The small molecule below binds the protein below.
Small molecule (SMILES): O=C(c1ccccc1)c1ccc(O)cc1O

Binding-site contacts:
Ligand atom O16 contacts residue GSH1 of chain 1.K at 4.0 Å.
Ligand atom C09 contacts residue PHE168 of chain 1.B at 4.0 Å (hydrophobic).
Ligand atom C13 contacts residue PHE168 of chain 1.B at 3.8 Å (hydrophobic).
Ligand atom C05 contacts residue TRP127 of chain 1.B at 4.1 Å (hydrophobic).
Ligand atom C09 contacts residue PRO16 of chain 1.B at 3.8 Å (hydrophobic).
Ligand atom C06 contacts residue TRP127 of chain 1.B at 3.5 Å (hydrophobic).
Ligand atom C11 contacts residue TYR17 of chain 1.B at 3.7 Å (hydrophobic).
Ligand atom O16 contacts residue PHE128 of chain 1.B at 4.0 Å.
Ligand atom C14 contacts residue PHE128 of chain 1.B at 4.3 Å (hydrophobic).
Ligand atom C13 contacts residue ARG124 of chain 1.B at 3.9 Å.
Ligand atom C10 contacts residue PHE128 of chain 1.B at 3.8 Å (hydrophobic).
Ligand atom C05 contacts residue PHE123 of chain 1.B at 4.2 Å (hydrophobic).
Ligand atom O16 contacts residue PRO16 of chain 1.B at 3.5 Å.
Ligand atom O15 contacts residue ASN120 of chain 1.B at 3.8 Å.
Ligand atom O08 contacts residue ARG171 of chain 1.B at 4.3 Å.
Ligand atom O15 contacts residue ARG124 of chain 1.B at 3.9 Å.
Ligand atom C13 contacts residue TYR17 of chain 1.B at 4.2 Å (hydrophobic).
Ligand atom C02 contacts residue PHE168 of chain 1.B at 3.4 Å (hydrophobic).
Ligand atom C14 contacts residue PHE168 of chain 1.B at 3.7 Å (hydrophobic).
Ligand atom C03 contacts residue ARG171 of chain 1.B at 3.9 Å.
Ligand atom C12 contacts residue ARG124 of chain 1.B at 4.1 Å.
Ligand atom C02 contacts residue TYR175 of chain 1.B at 4.2 Å (hydrophobic).
Ligand atom C09 contacts residue PHE128 of chain 1.B at 3.9 Å (hydrophobic).
Ligand atom C11 contacts residue PHE128 of chain 1.B at 4.1 Å (hydrophobic).
Ligand atom O08 contacts residue TYR175 of chain 1.B at 4.1 Å.
Ligand atom C13 contacts residue ASN120 of chain 1.B at 3.8 Å.
Ligand atom C07 contacts residue PRO16 of chain 1.B at 3.9 Å (hydrophobic).
Ligand atom C06 contacts residue PHE123 of chain 1.B at 3.7 Å (hydrophobic).
Ligand atom C02 contacts residue MET172 of chain 1.B at 4.1 Å (hydrophobic).
Ligand atom C04 contacts residue TYR175 of chain 1.B at 4.2 Å (hydrophobic).
Ligand atom O15 contacts residue TYR17 of chain 1.B at 2.9 Å (h-bond).
Ligand atom C01 contacts residue PHE123 of chain 1.B at 3.4 Å (hydrophobic).
Ligand atom O08 contacts residue PRO16 of chain 1.B at 3.7 Å.
Ligand atom C02 contacts residue ARG171 of chain 1.B at 3.8 Å.
Ligand atom C12 contacts residue TYR17 of chain 1.B at 3.6 Å (hydrophobic).
Ligand atom C03 contacts residue PHE168 of chain 1.B at 4.2 Å (hydrophobic).
Ligand atom C02 contacts residue PHE123 of chain 1.B at 4.2 Å (hydrophobic).
Ligand atom C10 contacts residue PRO16 of chain 1.B at 3.8 Å (hydrophobic).
Ligand atom C01 contacts residue TRP127 of chain 1.B at 4.1 Å (hydrophobic).
Ligand atom C03 contacts residue TYR175 of chain 1.B at 4.0 Å (hydrophobic).

Sequence of chain 1.B:
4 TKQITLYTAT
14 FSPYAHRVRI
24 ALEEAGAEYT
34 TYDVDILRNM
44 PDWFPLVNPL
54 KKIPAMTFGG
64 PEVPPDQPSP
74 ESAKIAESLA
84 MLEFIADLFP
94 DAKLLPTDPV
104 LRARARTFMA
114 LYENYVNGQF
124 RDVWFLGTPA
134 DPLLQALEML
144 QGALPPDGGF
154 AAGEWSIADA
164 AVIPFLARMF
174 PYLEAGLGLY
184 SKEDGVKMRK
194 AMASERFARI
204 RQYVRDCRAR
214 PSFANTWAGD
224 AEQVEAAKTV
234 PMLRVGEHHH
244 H